The protein below binds the small molecule below.
Small molecule (SMILES): CC(=O)N[C@@H]1[C@@H](O)[C@H](O)[C@@H](CO)O[C@H]1O

Binding-site contacts:
Ligand atom O6 contacts residue HIS230 of chain 1.B at 3.3 Å.
Ligand atom C2 contacts residue ASN232 of chain 1.B at 2.4 Å.
Ligand atom C6 contacts residue HIS230 of chain 1.B at 4.0 Å.
Ligand atom O7 contacts residue ASN232 of chain 1.B at 3.0 Å (h-bond).
Ligand atom C3 contacts residue ASN232 of chain 1.B at 3.8 Å.
Ligand atom C5 contacts residue HIS230 of chain 1.B at 4.2 Å.
Ligand atom C1 contacts residue HIS230 of chain 1.B at 4.5 Å.
Ligand atom O5 contacts residue HIS230 of chain 1.B at 3.7 Å.
Ligand atom C4 contacts residue ASN232 of chain 1.B at 4.3 Å.
Ligand atom C8 contacts residue ASN232 of chain 1.B at 4.3 Å.
Ligand atom C5 contacts residue ASN232 of chain 1.B at 3.7 Å.
Ligand atom O5 contacts residue ASN232 of chain 1.B at 2.5 Å (h-bond).
Ligand atom C1 contacts residue ASN232 of chain 1.B at 1.4 Å.
Ligand atom C7 contacts residue ASN232 of chain 1.B at 3.4 Å.
Ligand atom N2 contacts residue ASN232 of chain 1.B at 2.8 Å (h-bond).

Sequence of chain 1.B:
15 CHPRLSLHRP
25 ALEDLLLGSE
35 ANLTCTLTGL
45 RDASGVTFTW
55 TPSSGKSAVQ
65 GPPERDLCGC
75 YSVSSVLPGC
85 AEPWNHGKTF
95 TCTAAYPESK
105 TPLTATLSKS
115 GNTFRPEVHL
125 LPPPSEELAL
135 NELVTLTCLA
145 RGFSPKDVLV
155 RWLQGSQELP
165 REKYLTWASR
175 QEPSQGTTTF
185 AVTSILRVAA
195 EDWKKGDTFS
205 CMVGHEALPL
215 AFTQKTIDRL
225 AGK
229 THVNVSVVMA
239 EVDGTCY